Sequence of chain 1.D:
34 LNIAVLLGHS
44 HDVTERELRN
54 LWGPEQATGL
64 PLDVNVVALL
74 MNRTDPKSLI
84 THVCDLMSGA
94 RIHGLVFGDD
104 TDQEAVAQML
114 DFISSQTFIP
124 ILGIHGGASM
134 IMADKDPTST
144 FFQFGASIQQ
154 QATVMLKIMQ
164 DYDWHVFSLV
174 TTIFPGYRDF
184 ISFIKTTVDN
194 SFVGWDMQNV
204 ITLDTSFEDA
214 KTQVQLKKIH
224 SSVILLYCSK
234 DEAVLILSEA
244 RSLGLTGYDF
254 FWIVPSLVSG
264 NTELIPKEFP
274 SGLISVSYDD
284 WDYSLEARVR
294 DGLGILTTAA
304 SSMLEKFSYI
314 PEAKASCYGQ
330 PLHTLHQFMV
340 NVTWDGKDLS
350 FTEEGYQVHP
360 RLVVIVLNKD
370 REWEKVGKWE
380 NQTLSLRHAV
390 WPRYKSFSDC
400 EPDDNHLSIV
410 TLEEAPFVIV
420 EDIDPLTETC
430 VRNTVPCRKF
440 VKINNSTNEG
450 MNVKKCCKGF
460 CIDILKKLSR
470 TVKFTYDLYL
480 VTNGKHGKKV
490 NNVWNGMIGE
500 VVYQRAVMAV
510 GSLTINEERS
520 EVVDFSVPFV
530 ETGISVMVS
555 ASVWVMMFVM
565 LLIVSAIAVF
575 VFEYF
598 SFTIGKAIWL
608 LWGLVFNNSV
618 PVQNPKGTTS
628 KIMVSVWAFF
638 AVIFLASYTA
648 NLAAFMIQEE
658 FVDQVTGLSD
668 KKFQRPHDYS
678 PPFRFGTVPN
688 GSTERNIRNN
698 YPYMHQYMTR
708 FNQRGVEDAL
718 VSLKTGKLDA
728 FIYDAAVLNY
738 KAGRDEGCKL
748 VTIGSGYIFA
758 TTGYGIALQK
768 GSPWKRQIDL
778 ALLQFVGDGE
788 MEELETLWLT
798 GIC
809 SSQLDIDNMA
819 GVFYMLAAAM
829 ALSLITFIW

The small molecule below binds the protein below.
Small molecule (SMILES): CC(=O)N[C@@H]1[C@@H](O)[C@H](O)[C@@H](CO)O[C@H]1O

Binding-site contacts:
Ligand atom C5 contacts residue ASN443 of chain 1.D at 3.7 Å.
Ligand atom O7 contacts residue ASN443 of chain 1.D at 3.3 Å (h-bond).
Ligand atom N2 contacts residue ASN444 of chain 1.D at 4.3 Å.
Ligand atom C3 contacts residue ASN443 of chain 1.D at 3.8 Å.
Ligand atom O7 contacts residue ILE442 of chain 1.D at 3.5 Å (h-bond).
Ligand atom C1 contacts residue ASN443 of chain 1.D at 1.4 Å.
Ligand atom C1 contacts residue ASN444 of chain 1.D at 4.4 Å.
Ligand atom O7 contacts residue ASN444 of chain 1.D at 4.3 Å.
Ligand atom O5 contacts residue ASN443 of chain 1.D at 2.4 Å (h-bond).
Ligand atom N2 contacts residue ASN443 of chain 1.D at 2.9 Å (h-bond).
Ligand atom C7 contacts residue ASN443 of chain 1.D at 3.5 Å.
Ligand atom C4 contacts residue ASN443 of chain 1.D at 4.3 Å.
Ligand atom C2 contacts residue ASN443 of chain 1.D at 2.4 Å.